A protein and the small-molecule ligand that binds it are described below.
Small molecule (SMILES): Nc1nccc(Nc2cc(-c3cc4ccccc4o3)c3[nH]ncc3c2)n1

Binding-site contacts:
Ligand atom O26 contacts residue LEU30 of chain 1.I at 3.6 Å.
Ligand atom C5 contacts residue VAL38 of chain 1.I at 3.4 Å (hydrophobic).
Ligand atom C7 contacts residue LEU30 of chain 1.I at 3.0 Å (hydrophobic).
Ligand atom N20 contacts residue THR166 of chain 1.I at 3.3 Å (h-bond).
Ligand atom N22 contacts residue LYS53 of chain 1.I at 3.1 Å (salt-bridge).
Ligand atom C19 contacts residue THR166 of chain 1.I at 3.5 Å.
Ligand atom C18 contacts residue LEU153 of chain 1.I at 3.5 Å (hydrophobic).
Ligand atom C16 contacts residue LEU153 of chain 1.I at 3.4 Å (hydrophobic).
Ligand atom C6 contacts residue GLY33 of chain 1.I at 3.6 Å.
Ligand atom N21 contacts residue LEU101 of chain 1.I at 2.8 Å (h-bond).
Ligand atom C13 contacts residue VAL38 of chain 1.I at 3.5 Å (hydrophobic).
Ligand atom C10 contacts residue ALA51 of chain 1.I at 3.8 Å (hydrophobic).
Ligand atom C2 contacts residue GLY104 of chain 1.I at 3.7 Å.
Ligand atom N20 contacts residue ASP167 of chain 1.I at 3.2 Å (salt-bridge).
Ligand atom N25 contacts residue VAL38 of chain 1.I at 3.7 Å.
Ligand atom C15 contacts residue LEU153 of chain 1.I at 3.8 Å (hydrophobic).
Ligand atom N23 contacts residue LEU101 of chain 1.I at 3.2 Å (h-bond).
Ligand atom C1 contacts residue GLY104 of chain 1.I at 3.5 Å.
Ligand atom C10 contacts residue GLU99 of chain 1.I at 3.8 Å.
Ligand atom C19 contacts residue ASP167 of chain 1.I at 3.4 Å.
Ligand atom C6 contacts residue LYS53 of chain 1.I at 3.5 Å.
Ligand atom N23 contacts residue GLU99 of chain 1.I at 3.6 Å.
Ligand atom N20 contacts residue MET98 of chain 1.I at 3.4 Å (h-bond).
Ligand atom O26 contacts residue LEU101 of chain 1.I at 3.2 Å (h-bond).
Ligand atom C16 contacts residue LEU30 of chain 1.I at 3.9 Å (hydrophobic).
Ligand atom C12 contacts residue LEU30 of chain 1.I at 3.8 Å (hydrophobic).
Ligand atom C12 contacts residue LEU101 of chain 1.I at 3.7 Å (hydrophobic).
Ligand atom C17 contacts residue LEU153 of chain 1.I at 3.8 Å (hydrophobic).
Ligand atom N22 contacts residue ASP167 of chain 1.I at 3.2 Å.
Ligand atom C8 contacts residue VAL38 of chain 1.I at 3.8 Å (hydrophobic).
Ligand atom C5 contacts residue ASP167 of chain 1.I at 3.8 Å.
Ligand atom N24 contacts residue THR166 of chain 1.I at 3.2 Å (h-bond).
Ligand atom C9 contacts residue LEU153 of chain 1.I at 3.7 Å (hydrophobic).
Ligand atom C17 contacts residue LEU30 of chain 1.I at 3.2 Å (hydrophobic).
Ligand atom N25 contacts residue GLY31 of chain 1.I at 3.6 Å.
Ligand atom C4 contacts residue ASP102 of chain 1.I at 3.7 Å.
Ligand atom C4 contacts residue LEU101 of chain 1.I at 3.6 Å (hydrophobic).
Ligand atom C11 contacts residue LEU30 of chain 1.I at 3.4 Å (hydrophobic).
Ligand atom C5 contacts residue GLY33 of chain 1.I at 3.4 Å.
Ligand atom C6 contacts residue ASP167 of chain 1.I at 3.3 Å.

Sequence of chain 1.I:
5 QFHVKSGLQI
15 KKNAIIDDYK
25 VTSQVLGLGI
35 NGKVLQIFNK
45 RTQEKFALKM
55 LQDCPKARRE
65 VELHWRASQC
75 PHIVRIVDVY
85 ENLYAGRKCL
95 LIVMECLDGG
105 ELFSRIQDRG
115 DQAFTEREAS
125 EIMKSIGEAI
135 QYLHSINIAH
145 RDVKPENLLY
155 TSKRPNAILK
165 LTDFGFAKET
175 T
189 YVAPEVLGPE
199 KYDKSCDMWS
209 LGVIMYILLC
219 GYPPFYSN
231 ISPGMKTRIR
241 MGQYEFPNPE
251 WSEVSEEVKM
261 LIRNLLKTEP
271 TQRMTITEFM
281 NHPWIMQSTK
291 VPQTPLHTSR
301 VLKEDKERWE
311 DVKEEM